Binding-site contacts:
Ligand atom OD1 contacts residue HIS176 of chain 1.E at 3.3 Å.
Ligand atom O contacts residue ARG367 of chain 1.E at 2.8 Å (salt-bridge).
Ligand atom CLZ contacts residue TYR246 of chain 1.E at 3.6 Å.
Ligand atom C contacts residue GLY175 of chain 1.E at 3.5 Å.
Ligand atom CE2 contacts residue PRO244 of chain 1.E at 3.7 Å (hydrophobic).
Ligand atom CB contacts residue PRO365 of chain 1.E at 3.5 Å (hydrophobic).
Ligand atom CD2 contacts residue VAL249 of chain 1.E at 3.7 Å (hydrophobic).
Ligand atom CG contacts residue GLY175 of chain 1.E at 3.7 Å.
Ligand atom CE2 contacts residue VAL249 of chain 1.E at 3.5 Å (hydrophobic).
Ligand atom C contacts residue MET364 of chain 1.E at 3.7 Å (hydrophobic).
Ligand atom O contacts residue VAL249 of chain 1.E at 3.4 Å.
Ligand atom CA contacts residue GLY175 of chain 1.E at 3.5 Å.
Ligand atom O contacts residue MET364 of chain 1.E at 3.4 Å.
Ligand atom CLE1 contacts residue THR173 of chain 1.E at 3.2 Å.
Ligand atom CD1 contacts residue THR173 of chain 1.E at 3.4 Å.
Ligand atom NE2 contacts residue TYR325 of chain 1.E at 3.5 Å.
Ligand atom CB contacts residue GLY175 of chain 1.E at 3.4 Å.
Ligand atom CA contacts residue GLY175 of chain 1.E at 3.6 Å.
Ligand atom CA contacts residue PRO365 of chain 1.E at 3.7 Å (hydrophobic).
Ligand atom CG contacts residue HIS176 of chain 1.E at 3.5 Å.
Ligand atom N contacts residue PRO365 of chain 1.E at 3.0 Å (h-bond).
Ligand atom N contacts residue GLY175 of chain 1.E at 2.7 Å (h-bond).
Ligand atom O contacts residue MET366 of chain 1.E at 3.3 Å.
Ligand atom CD1 contacts residue ARG177 of chain 1.E at 3.7 Å.
Ligand atom CB contacts residue MET364 of chain 1.E at 3.7 Å (hydrophobic).
Ligand atom CG contacts residue PRO365 of chain 1.E at 3.6 Å (hydrophobic).
Ligand atom CZ contacts residue PRO244 of chain 1.E at 3.6 Å (hydrophobic).
Ligand atom N contacts residue MET364 of chain 1.E at 3.6 Å.
Ligand atom CLZ contacts residue PRO244 of chain 1.E at 3.7 Å.
Ligand atom NE2 contacts residue MET366 of chain 1.E at 3.5 Å.
Ligand atom CLZ contacts residue VAL249 of chain 1.E at 3.6 Å.
Ligand atom CZ contacts residue ASN346 of chain 1.E at 3.5 Å.
Ligand atom O contacts residue MET364 of chain 1.E at 3.4 Å.
Ligand atom CLE1 contacts residue GLY175 of chain 1.E at 3.6 Å.
Ligand atom O contacts residue HIS176 of chain 1.E at 3.6 Å.
Ligand atom CE2 contacts residue ASN346 of chain 1.E at 3.5 Å.
Ligand atom OE1 contacts residue PRO365 of chain 1.E at 3.4 Å (h-bond).
Ligand atom OE1 contacts residue MET364 of chain 1.E at 3.0 Å (h-bond).
Ligand atom CD2 contacts residue ASN346 of chain 1.E at 3.7 Å.
Ligand atom C contacts residue ARG367 of chain 1.E at 3.5 Å.

Sequence of chain 1.E:
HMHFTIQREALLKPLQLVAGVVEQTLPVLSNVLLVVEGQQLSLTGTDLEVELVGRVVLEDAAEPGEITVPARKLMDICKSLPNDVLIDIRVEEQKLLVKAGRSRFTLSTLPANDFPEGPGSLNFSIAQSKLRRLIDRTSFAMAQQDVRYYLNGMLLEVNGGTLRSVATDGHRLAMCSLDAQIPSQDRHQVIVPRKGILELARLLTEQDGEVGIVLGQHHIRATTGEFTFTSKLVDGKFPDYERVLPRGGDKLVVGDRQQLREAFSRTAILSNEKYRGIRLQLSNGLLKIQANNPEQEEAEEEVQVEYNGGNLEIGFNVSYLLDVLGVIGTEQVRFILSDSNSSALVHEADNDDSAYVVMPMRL

The protein below binds the small molecule below.
Small molecule (SMILES): CC(=O)N[C@@H](CCC(N)=O)C(=O)N[C@@H](CC1CCCCC1)C(=O)N[C@@H](CC(=O)O)C(=O)N[C@@H](CC(C)C)C(=O)N[C@@H](Cc1ccc(Cl)c(Cl)c1)C(=O)O